The small molecule below binds the protein below.
Small molecule (SMILES): CC(=O)N[C@H]1[C@H](O[C@H]2[C@H](O)[C@@H](NC(C)=O)CO[C@@H]2CO)O[C@H](CO)[C@@H](O)[C@@H]1O

Sequence of chain 2.A:
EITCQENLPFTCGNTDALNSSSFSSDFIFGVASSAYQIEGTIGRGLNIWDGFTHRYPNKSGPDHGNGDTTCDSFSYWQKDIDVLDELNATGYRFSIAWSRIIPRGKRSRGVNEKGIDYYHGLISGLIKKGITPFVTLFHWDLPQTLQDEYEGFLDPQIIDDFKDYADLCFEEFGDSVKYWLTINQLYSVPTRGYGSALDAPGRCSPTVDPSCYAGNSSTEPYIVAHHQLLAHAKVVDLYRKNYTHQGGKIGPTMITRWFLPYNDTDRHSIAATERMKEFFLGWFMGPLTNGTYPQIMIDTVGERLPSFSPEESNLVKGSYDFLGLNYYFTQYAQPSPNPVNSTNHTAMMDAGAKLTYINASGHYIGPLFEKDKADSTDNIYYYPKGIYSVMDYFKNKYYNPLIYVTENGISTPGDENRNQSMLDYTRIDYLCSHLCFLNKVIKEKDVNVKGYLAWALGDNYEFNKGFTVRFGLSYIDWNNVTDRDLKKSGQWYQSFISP

Binding-site contacts:
Ligand atom C8 contacts residue THR345 of chain 2.A at 3.9 Å.
Ligand atom C8 contacts residue GLU305 of chain 2.A at 3.8 Å.
Ligand atom O5 contacts residue THR221 of chain 2.A at 3.5 Å.
Ligand atom C5 contacts residue THR221 of chain 2.A at 3.8 Å.
Ligand atom O5 contacts residue ASN218 of chain 2.A at 2.4 Å (h-bond).
Ligand atom C7 contacts residue ASN218 of chain 2.A at 3.3 Å.
Ligand atom C7 contacts residue SER207 of chain 2.A at 4.4 Å.
Ligand atom C5 contacts residue ASN218 of chain 2.A at 3.8 Å.
Ligand atom O7 contacts residue ARG306 of chain 2.A at 4.4 Å.
Ligand atom C1 contacts residue ASN218 of chain 2.A at 1.8 Å.
Ligand atom C8 contacts residue PRO208 of chain 2.A at 4.4 Å (hydrophobic).
Ligand atom C6 contacts residue THR221 of chain 2.A at 4.0 Å.
Ligand atom C2 contacts residue ASN218 of chain 2.A at 2.6 Å.
Ligand atom C1 contacts residue THR221 of chain 2.A at 3.9 Å.
Ligand atom C8 contacts residue ARG306 of chain 2.A at 4.0 Å.
Ligand atom N2 contacts residue ASN218 of chain 2.A at 2.9 Å (h-bond).
Ligand atom C8 contacts residue SER207 of chain 2.A at 3.6 Å.
Ligand atom C4 contacts residue ASN218 of chain 2.A at 4.3 Å.
Ligand atom C3 contacts residue ASN218 of chain 2.A at 3.9 Å.
Ligand atom C8 contacts residue ASN218 of chain 2.A at 4.4 Å.
Ligand atom O7 contacts residue ASN218 of chain 2.A at 3.5 Å (h-bond).